A small-molecule ligand and the protein it binds are described below.
Small molecule (SMILES): CC(=O)N[C@@H]1[C@@H](O)[C@H](O)[C@@H](CO)O[C@H]1O

Binding-site contacts:
Ligand atom C2 contacts residue ASN618 of chain 1.C at 2.4 Å.
Ligand atom C7 contacts residue ASN618 of chain 1.C at 3.8 Å.
Ligand atom O7 contacts residue THR562 of chain 1.C at 4.3 Å.
Ligand atom O6 contacts residue VAL589 of chain 1.C at 3.6 Å.
Ligand atom O7 contacts residue SER587 of chain 1.C at 3.7 Å.
Ligand atom O5 contacts residue ASN618 of chain 1.C at 2.4 Å (h-bond).
Ligand atom N2 contacts residue LYS586 of chain 1.C at 3.6 Å.
Ligand atom O5 contacts residue VAL589 of chain 1.C at 3.9 Å.
Ligand atom C3 contacts residue ASN618 of chain 1.C at 3.8 Å.
Ligand atom C8 contacts residue LYS586 of chain 1.C at 3.0 Å.
Ligand atom O7 contacts residue LYS586 of chain 1.C at 3.6 Å (salt-bridge).
Ligand atom C4 contacts residue ASN618 of chain 1.C at 4.3 Å.
Ligand atom N2 contacts residue ASN618 of chain 1.C at 2.9 Å (h-bond).
Ligand atom O7 contacts residue ASN618 of chain 1.C at 4.2 Å.
Ligand atom C7 contacts residue SER587 of chain 1.C at 4.2 Å.
Ligand atom C2 contacts residue LYS586 of chain 1.C at 4.5 Å.
Ligand atom C1 contacts residue ASN618 of chain 1.C at 1.4 Å.
Ligand atom C7 contacts residue LYS586 of chain 1.C at 3.2 Å.
Ligand atom C1 contacts residue SER587 of chain 1.C at 4.4 Å.
Ligand atom C5 contacts residue ASN618 of chain 1.C at 3.6 Å.

Sequence of chain 1.C:
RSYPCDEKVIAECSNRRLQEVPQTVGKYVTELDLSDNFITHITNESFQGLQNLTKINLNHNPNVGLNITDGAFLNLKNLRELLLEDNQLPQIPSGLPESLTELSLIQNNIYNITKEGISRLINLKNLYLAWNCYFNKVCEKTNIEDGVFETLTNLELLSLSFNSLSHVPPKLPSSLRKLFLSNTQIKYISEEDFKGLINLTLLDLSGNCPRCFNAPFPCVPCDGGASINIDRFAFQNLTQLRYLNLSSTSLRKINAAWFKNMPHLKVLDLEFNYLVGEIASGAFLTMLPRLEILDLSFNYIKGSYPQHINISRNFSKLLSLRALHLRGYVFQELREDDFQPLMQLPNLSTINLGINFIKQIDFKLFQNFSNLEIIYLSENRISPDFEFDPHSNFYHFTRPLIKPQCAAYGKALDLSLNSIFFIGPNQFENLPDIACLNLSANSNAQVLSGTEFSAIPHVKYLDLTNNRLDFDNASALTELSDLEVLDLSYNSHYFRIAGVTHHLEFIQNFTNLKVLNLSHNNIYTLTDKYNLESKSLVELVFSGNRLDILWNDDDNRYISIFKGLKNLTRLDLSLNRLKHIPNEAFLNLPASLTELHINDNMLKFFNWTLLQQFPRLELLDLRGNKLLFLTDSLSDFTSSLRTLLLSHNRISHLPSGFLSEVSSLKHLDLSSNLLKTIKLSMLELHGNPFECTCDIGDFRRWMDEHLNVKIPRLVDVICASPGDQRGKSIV